This small molecule binds to this protein.
Small molecule (SMILES): CN1C(=O)c2sccc2N(C)c2nc(Nc3ccc(S(N)(=O)=O)cc3)ncc21

Binding-site contacts:
Ligand atom CAJ contacts residue GLY81 of chain 1.A at 3.7 Å.
Ligand atom OAF contacts residue LYS274 of chain 1.A at 3.5 Å.
Ligand atom CAR contacts residue GLY81 of chain 1.A at 3.6 Å.
Ligand atom CAI contacts residue GLY81 of chain 1.A at 3.6 Å.
Ligand atom CAK contacts residue GLY81 of chain 1.A at 3.6 Å.
Ligand atom CAH contacts residue GLY81 of chain 1.A at 3.6 Å.
Ligand atom N1 contacts residue LEU129 of chain 1.A at 3.8 Å.
Ligand atom N1 contacts residue TYR77 of chain 1.A at 3.8 Å.
Ligand atom SAQ contacts residue ALA139 of chain 1.A at 3.6 Å.
Ligand atom NAP contacts residue CYS78 of chain 1.A at 2.9 Å (h-bond).
Ligand atom CAI contacts residue TYR77 of chain 1.A at 3.7 Å (hydrophobic).
Ligand atom CAA contacts residue GLU76 of chain 1.A at 3.6 Å.
Ligand atom CAI contacts residue CYS78 of chain 1.A at 3.2 Å (hydrophobic).
Ligand atom CAH contacts residue LEU9 of chain 1.A at 3.7 Å (hydrophobic).
Ligand atom C6 contacts residue GLU76 of chain 1.A at 3.3 Å.
Ligand atom OAF contacts residue GLU11 of chain 1.A at 3.4 Å (salt-bridge).
Ligand atom CAT contacts residue GLY81 of chain 1.A at 3.6 Å.
Ligand atom NAC contacts residue ASP85 of chain 1.A at 3.4 Å.
Ligand atom CAG contacts residue GLY126 of chain 1.A at 3.5 Å.
Ligand atom NAC contacts residue LEU89 of chain 1.A at 3.6 Å.
Ligand atom CAK contacts residue GLY79 of chain 1.A at 3.8 Å.
Ligand atom C6 contacts residue ALA30 of chain 1.A at 3.7 Å (hydrophobic).
Ligand atom C2 contacts residue CYS78 of chain 1.A at 3.8 Å (hydrophobic).
Ligand atom OAE contacts residue LYS274 of chain 1.A at 3.5 Å.
Ligand atom N1 contacts residue CYS78 of chain 1.A at 3.0 Å (h-bond).
Ligand atom SAQ contacts residue ASP140 of chain 1.A at 3.8 Å.
Ligand atom OAF contacts residue GLY10 of chain 1.A at 3.0 Å (h-bond).
Ligand atom CAJ contacts residue GLY10 of chain 1.A at 3.4 Å.
Ligand atom C2 contacts residue LEU129 of chain 1.A at 3.6 Å (hydrophobic).
Ligand atom N3 contacts residue LEU129 of chain 1.A at 3.7 Å.
Ligand atom N3 contacts residue LEU9 of chain 1.A at 3.8 Å.
Ligand atom CAA contacts residue ALA30 of chain 1.A at 3.7 Å (hydrophobic).
Ligand atom CAR contacts residue CYS78 of chain 1.A at 3.4 Å (hydrophobic).
Ligand atom CAA contacts residue MET75 of chain 1.A at 3.6 Å (hydrophobic).
Ligand atom CAJ contacts residue ASP85 of chain 1.A at 3.3 Å.
Ligand atom NAC contacts residue GLU11 of chain 1.A at 3.7 Å.
Ligand atom NAP contacts residue TYR77 of chain 1.A at 3.7 Å.
Ligand atom CAI contacts residue GLY79 of chain 1.A at 3.8 Å.
Ligand atom OAD contacts residue ALA139 of chain 1.A at 3.7 Å.
Ligand atom CAG contacts residue ASN127 of chain 1.A at 3.7 Å.

Sequence of chain 1.A:
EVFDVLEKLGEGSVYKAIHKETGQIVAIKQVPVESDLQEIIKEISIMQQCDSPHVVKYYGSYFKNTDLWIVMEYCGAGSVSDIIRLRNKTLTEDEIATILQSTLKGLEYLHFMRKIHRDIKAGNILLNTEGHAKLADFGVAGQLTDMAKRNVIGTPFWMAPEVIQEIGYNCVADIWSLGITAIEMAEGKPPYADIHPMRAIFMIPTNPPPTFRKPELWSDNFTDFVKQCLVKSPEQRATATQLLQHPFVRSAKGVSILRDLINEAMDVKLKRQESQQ